Binding-site contacts:
Ligand atom O5 contacts residue GLY149 of chain 1.E at 4.5 Å.
Ligand atom O5 contacts residue ASN138 of chain 1.E at 2.5 Å (h-bond).
Ligand atom C2 contacts residue ASN138 of chain 1.E at 2.5 Å.
Ligand atom C7 contacts residue ASN138 of chain 1.E at 3.4 Å.
Ligand atom C4 contacts residue ASN138 of chain 1.E at 4.4 Å.
Ligand atom O7 contacts residue ASN138 of chain 1.E at 3.6 Å.
Ligand atom C1 contacts residue ASN138 of chain 1.E at 1.5 Å.
Ligand atom O7 contacts residue THR140 of chain 1.E at 4.3 Å.
Ligand atom C3 contacts residue ASN138 of chain 1.E at 3.9 Å.
Ligand atom C5 contacts residue ASN138 of chain 1.E at 3.8 Å.
Ligand atom N2 contacts residue ASN138 of chain 1.E at 2.9 Å (h-bond).
Ligand atom C8 contacts residue ASN138 of chain 1.E at 4.2 Å.

The protein below binds the small molecule below.
Small molecule (SMILES): CC(=O)N[C@@H]1[C@@H](O)[C@H](O)[C@@H](CO)O[C@H]1O

Sequence of chain 1.E:
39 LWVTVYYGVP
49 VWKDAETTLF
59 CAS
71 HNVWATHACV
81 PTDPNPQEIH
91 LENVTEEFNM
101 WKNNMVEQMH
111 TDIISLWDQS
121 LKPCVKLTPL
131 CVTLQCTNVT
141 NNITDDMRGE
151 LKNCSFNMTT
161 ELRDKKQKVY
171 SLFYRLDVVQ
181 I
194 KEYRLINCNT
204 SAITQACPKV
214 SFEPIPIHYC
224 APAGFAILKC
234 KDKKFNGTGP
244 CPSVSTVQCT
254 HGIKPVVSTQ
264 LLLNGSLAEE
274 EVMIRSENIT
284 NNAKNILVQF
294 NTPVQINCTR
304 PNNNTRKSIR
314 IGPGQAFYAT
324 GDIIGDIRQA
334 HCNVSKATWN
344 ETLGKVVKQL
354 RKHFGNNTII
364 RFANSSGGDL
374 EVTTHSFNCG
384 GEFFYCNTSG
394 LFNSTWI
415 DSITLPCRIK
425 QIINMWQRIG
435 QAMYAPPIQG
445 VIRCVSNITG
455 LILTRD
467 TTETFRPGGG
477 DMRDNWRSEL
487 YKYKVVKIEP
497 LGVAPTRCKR